Binding-site contacts:
Ligand atom C7 contacts residue TYR77 of chain 1.A at 3.0 Å (hydrophobic).
Ligand atom C11 contacts residue SER28 of chain 1.A at 3.5 Å.
Ligand atom N3 contacts residue LEU78 of chain 1.A at 3.1 Å (h-bond).
Ligand atom N5 contacts residue ALA24 of chain 1.A at 3.4 Å.
Ligand atom C8A contacts residue TYR77 of chain 1.A at 3.5 Å (hydrophobic).
Ligand atom C4A contacts residue TYR77 of chain 1.A at 3.7 Å (hydrophobic).
Ligand atom C contacts residue VAL2 of chain 1.A at 3.5 Å (hydrophobic).
Ligand atom O contacts residue VAL2 of chain 1.A at 3.5 Å.
Ligand atom C13 contacts residue TRP32 of chain 1.A at 3.5 Å (hydrophobic).
Ligand atom NA2 contacts residue ASN74 of chain 1.A at 2.8 Å (h-bond).
Ligand atom N1 contacts residue ARG72 of chain 1.A at 3.0 Å (salt-bridge).
Ligand atom N5 contacts residue TYR77 of chain 1.A at 3.5 Å.
Ligand atom OE1 contacts residue SER28 of chain 1.A at 3.0 Å (h-bond).
Ligand atom OE1 contacts residue ARG30 of chain 1.A at 2.7 Å (salt-bridge).
Ligand atom C15 contacts residue SER28 of chain 1.A at 3.5 Å.
Ligand atom N3 contacts residue TYR77 of chain 1.A at 3.1 Å.
Ligand atom O1 contacts residue ARG26 of chain 1.A at 3.6 Å.
Ligand atom OE2 contacts residue SER28 of chain 1.A at 3.3 Å (h-bond).
Ligand atom N contacts residue ARG27 of chain 1.A at 3.6 Å (salt-bridge).
Ligand atom C15 contacts residue VAL2 of chain 1.A at 3.6 Å (hydrophobic).
Ligand atom C15 contacts residue ARG26 of chain 1.A at 3.2 Å.
Ligand atom C6 contacts residue TYR77 of chain 1.A at 3.5 Å (hydrophobic).
Ligand atom CD contacts residue SER28 of chain 1.A at 3.5 Å.
Ligand atom OE2 contacts residue SER29 of chain 1.A at 2.9 Å (h-bond).
Ligand atom CM contacts residue TRP32 of chain 1.A at 3.4 Å (hydrophobic).
Ligand atom C2 contacts residue VAL79 of chain 1.A at 3.7 Å (hydrophobic).
Ligand atom C16 contacts residue ARG26 of chain 1.A at 3.5 Å.
Ligand atom C4 contacts residue TYR77 of chain 1.A at 3.4 Å (hydrophobic).
Ligand atom N8 contacts residue TYR77 of chain 1.A at 3.2 Å (h-bond).
Ligand atom C16 contacts residue VAL2 of chain 1.A at 3.5 Å (hydrophobic).
Ligand atom O1 contacts residue ARG27 of chain 1.A at 3.6 Å (salt-bridge).
Ligand atom C16 contacts residue SER28 of chain 1.A at 3.5 Å.
Ligand atom C11 contacts residue VAL2 of chain 1.A at 3.6 Å (hydrophobic).
Ligand atom N3 contacts residue VAL79 of chain 1.A at 3.4 Å.
Ligand atom CM contacts residue ALA98 of chain 1.A at 3.4 Å (hydrophobic).
Ligand atom NA4 contacts residue CYS22 of chain 1.A at 3.1 Å (h-bond).
Ligand atom NA2 contacts residue ARG72 of chain 1.A at 3.5 Å (salt-bridge).
Ligand atom NA2 contacts residue LEU78 of chain 1.A at 3.3 Å (h-bond).
Ligand atom C2 contacts residue ARG72 of chain 1.A at 3.7 Å.
Ligand atom NA4 contacts residue TYR77 of chain 1.A at 3.4 Å (h-bond).

Sequence of chain 1.A:
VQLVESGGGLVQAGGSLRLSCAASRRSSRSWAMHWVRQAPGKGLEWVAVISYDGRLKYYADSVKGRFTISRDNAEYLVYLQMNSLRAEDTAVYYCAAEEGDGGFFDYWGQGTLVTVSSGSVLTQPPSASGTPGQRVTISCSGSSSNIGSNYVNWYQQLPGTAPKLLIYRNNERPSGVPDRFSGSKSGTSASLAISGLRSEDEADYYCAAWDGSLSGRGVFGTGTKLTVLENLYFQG

This protein binds this small molecule.
Small molecule (SMILES): CN(Cc1cnc2nc(N)nc(N)c2n1)c1ccc(C(=O)N[C@@H](CCC(=O)O)C(=O)O)cc1